Sequence of chain 1.L:
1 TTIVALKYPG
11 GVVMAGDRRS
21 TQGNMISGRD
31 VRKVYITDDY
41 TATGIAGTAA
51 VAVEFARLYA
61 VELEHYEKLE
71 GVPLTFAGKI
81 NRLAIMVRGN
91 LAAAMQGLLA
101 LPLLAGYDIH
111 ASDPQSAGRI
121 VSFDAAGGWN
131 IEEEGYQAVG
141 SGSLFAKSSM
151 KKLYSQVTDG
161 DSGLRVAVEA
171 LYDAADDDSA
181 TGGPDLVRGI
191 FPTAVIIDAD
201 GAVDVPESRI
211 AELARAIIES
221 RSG

Sequence of chain 1.K:
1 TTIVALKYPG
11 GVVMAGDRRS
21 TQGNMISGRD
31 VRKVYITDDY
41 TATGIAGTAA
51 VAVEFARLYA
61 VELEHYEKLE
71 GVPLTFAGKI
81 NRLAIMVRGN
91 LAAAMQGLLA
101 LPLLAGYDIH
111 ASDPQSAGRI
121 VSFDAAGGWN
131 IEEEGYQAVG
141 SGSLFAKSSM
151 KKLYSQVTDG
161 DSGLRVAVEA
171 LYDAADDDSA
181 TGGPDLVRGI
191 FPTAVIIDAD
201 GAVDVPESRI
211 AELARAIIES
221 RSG

Binding-site contacts:
Ligand atom C09 contacts residue ILE45 of chain 1.K at 3.5 Å (hydrophobic).
Ligand atom O30 contacts residue SER27 of chain 1.K at 2.6 Å (h-bond).
Ligand atom C15 contacts residue VAL31 of chain 1.K at 3.4 Å (hydrophobic).
Ligand atom C14 contacts residue VAL31 of chain 1.K at 3.5 Å (hydrophobic).
Ligand atom C23 contacts residue ASP124 of chain 1.L at 3.2 Å.
Ligand atom O18 contacts residue THR21 of chain 1.K at 3.1 Å (h-bond).
Ligand atom C12 contacts residue VAL31 of chain 1.K at 3.5 Å (hydrophobic).
Ligand atom C04 contacts residue THR21 of chain 1.K at 3.5 Å.
Ligand atom O01 contacts residue ALA49 of chain 1.K at 3.1 Å (h-bond).
Ligand atom C14 contacts residue ALA49 of chain 1.K at 3.6 Å (hydrophobic).
Ligand atom N06 contacts residue GLY47 of chain 1.K at 2.8 Å (h-bond).
Ligand atom C38 contacts residue LEU91 of chain 1.L at 3.6 Å (hydrophobic).
Ligand atom C04 contacts residue GLY47 of chain 1.K at 3.6 Å.
Ligand atom C22 contacts residue ASP124 of chain 1.L at 3.5 Å.
Ligand atom C19 contacts residue THR21 of chain 1.K at 3.3 Å.
Ligand atom C13 contacts residue VAL31 of chain 1.K at 3.6 Å (hydrophobic).
Ligand atom C17 contacts residue VAL31 of chain 1.K at 3.4 Å (hydrophobic).
Ligand atom O30 contacts residue SER20 of chain 1.K at 3.4 Å (h-bond).
Ligand atom C15 contacts residue ALA49 of chain 1.K at 3.3 Å (hydrophobic).
Ligand atom C39 contacts residue ALA125 of chain 1.L at 3.5 Å (hydrophobic).
Ligand atom N31 contacts residue ASP124 of chain 1.L at 2.7 Å (salt-bridge).
Ligand atom C07 contacts residue THR1 of chain 1.K at 3.1 Å.
Ligand atom C16 contacts residue ALA49 of chain 1.K at 3.4 Å (hydrophobic).
Ligand atom C05 contacts residue GLY47 of chain 1.K at 3.6 Å.
Ligand atom C38 contacts residue MET95 of chain 1.L at 3.4 Å (hydrophobic).
Ligand atom C27 contacts residue SER122 of chain 1.L at 3.2 Å.
Ligand atom C09 contacts residue LYS33 of chain 1.K at 3.6 Å.
Ligand atom C28 contacts residue GLY128 of chain 1.L at 3.4 Å.
Ligand atom C16 contacts residue VAL31 of chain 1.K at 3.4 Å (hydrophobic).
Ligand atom C10 contacts residue LYS33 of chain 1.K at 3.5 Å.
Ligand atom C10 contacts residue ILE45 of chain 1.K at 3.3 Å (hydrophobic).
Ligand atom O18 contacts residue SER20 of chain 1.K at 3.4 Å.
Ligand atom C02 contacts residue THR21 of chain 1.K at 3.6 Å.
Ligand atom N03 contacts residue THR21 of chain 1.K at 2.7 Å (h-bond).
Ligand atom C32 contacts residue ASP124 of chain 1.L at 3.6 Å.
Ligand atom C28 contacts residue SER122 of chain 1.L at 3.4 Å.
Ligand atom C21 contacts residue GLY47 of chain 1.K at 3.6 Å.
Ligand atom C28 contacts residue PHE123 of chain 1.L at 3.6 Å (hydrophobic).
Ligand atom C24 contacts residue SER20 of chain 1.K at 3.5 Å.
Ligand atom C24 contacts residue SER27 of chain 1.K at 3.6 Å.

A protein and the small-molecule ligand that binds it are described below.
Small molecule (SMILES): COC[C@H](NC(=O)[C@H](CC(=O)n1cccc1)NC(=O)CCc1ccccc1)C(=O)NCc1cccc2ccccc12